This protein binds this small molecule.
Small molecule (SMILES): OC[C@H]1O[C@@H](O)[C@H](O)[C@@H](O)[C@@H]1O

Binding-site contacts:
Ligand atom C4 contacts residue ARG160 of chain 1.D at 3.9 Å.
Ligand atom O6 contacts residue TRP256 of chain 1.D at 4.1 Å.
Ligand atom C5 contacts residue TRP167 of chain 1.D at 4.1 Å (hydrophobic).
Ligand atom O2 contacts residue NAD1 of chain 1.M at 3.0 Å (h-bond).
Ligand atom O3 contacts residue ILE184 of chain 1.D at 4.1 Å.
Ligand atom C2 contacts residue ILE184 of chain 1.D at 4.2 Å (hydrophobic).
Ligand atom C5 contacts residue ARG160 of chain 1.D at 3.6 Å.
Ligand atom C6 contacts residue PRO165 of chain 1.D at 3.5 Å (hydrophobic).
Ligand atom O3 contacts residue HIS187 of chain 1.D at 4.0 Å.
Ligand atom O4 contacts residue ASP183 of chain 1.D at 2.5 Å (salt-bridge).
Ligand atom C4 contacts residue ASP183 of chain 1.D at 3.2 Å.
Ligand atom O6 contacts residue ILE184 of chain 1.D at 4.2 Å.
Ligand atom C6 contacts residue TRP167 of chain 1.D at 3.6 Å (hydrophobic).
Ligand atom C1 contacts residue NAD1 of chain 1.M at 4.0 Å.
Ligand atom C3 contacts residue LYS101 of chain 1.D at 3.6 Å.
Ligand atom O4 contacts residue PRO165 of chain 1.D at 4.4 Å.
Ligand atom C6 contacts residue ARG160 of chain 1.D at 3.0 Å.
Ligand atom C2 contacts residue NAD1 of chain 1.M at 3.7 Å.
Ligand atom C3 contacts residue ASP183 of chain 1.D at 3.6 Å.
Ligand atom O3 contacts residue NAD1 of chain 1.M at 3.9 Å.
Ligand atom O4 contacts residue PHE170 of chain 1.D at 2.8 Å.
Ligand atom C6 contacts residue ASP183 of chain 1.D at 4.2 Å.
Ligand atom O3 contacts residue LYS101 of chain 1.D at 2.5 Å (salt-bridge).
Ligand atom O6 contacts residue ASP183 of chain 1.D at 3.0 Å (salt-bridge).
Ligand atom O1 contacts residue GLU265 of chain 1.D at 4.2 Å.
Ligand atom C2 contacts residue ARG160 of chain 1.D at 3.9 Å.
Ligand atom O5 contacts residue ARG160 of chain 1.D at 2.9 Å (salt-bridge).
Ligand atom C4 contacts residue PHE170 of chain 1.D at 4.2 Å (hydrophobic).
Ligand atom O6 contacts residue PRO165 of chain 1.D at 3.0 Å.
Ligand atom O3 contacts residue ASP183 of chain 1.D at 2.8 Å (salt-bridge).
Ligand atom C4 contacts residue ILE184 of chain 1.D at 4.1 Å (hydrophobic).
Ligand atom C1 contacts residue ARG160 of chain 1.D at 3.6 Å.
Ligand atom O4 contacts residue NAD1 of chain 1.M at 4.1 Å.
Ligand atom C3 contacts residue NAD1 of chain 1.M at 3.4 Å.
Ligand atom O2 contacts residue HIS187 of chain 1.D at 2.8 Å (h-bond).
Ligand atom C2 contacts residue HIS187 of chain 1.D at 3.9 Å.
Ligand atom C4 contacts residue NAD1 of chain 1.M at 4.2 Å.
Ligand atom O6 contacts residue ARG160 of chain 1.D at 2.5 Å (salt-bridge).
Ligand atom O2 contacts residue LYS101 of chain 1.D at 4.2 Å.
Ligand atom O1 contacts residue ARG160 of chain 1.D at 3.6 Å (salt-bridge).

Sequence of chain 1.D:
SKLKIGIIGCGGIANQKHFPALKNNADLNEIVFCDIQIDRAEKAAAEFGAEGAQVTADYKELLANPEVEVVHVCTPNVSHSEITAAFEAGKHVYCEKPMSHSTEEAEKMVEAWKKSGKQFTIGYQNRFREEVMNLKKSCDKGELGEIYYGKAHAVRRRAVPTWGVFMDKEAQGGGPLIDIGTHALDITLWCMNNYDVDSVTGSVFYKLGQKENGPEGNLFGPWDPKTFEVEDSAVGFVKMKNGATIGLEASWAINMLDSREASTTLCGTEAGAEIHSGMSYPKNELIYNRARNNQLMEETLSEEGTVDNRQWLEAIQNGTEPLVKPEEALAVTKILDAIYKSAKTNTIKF